Sequence of chain 1.A:
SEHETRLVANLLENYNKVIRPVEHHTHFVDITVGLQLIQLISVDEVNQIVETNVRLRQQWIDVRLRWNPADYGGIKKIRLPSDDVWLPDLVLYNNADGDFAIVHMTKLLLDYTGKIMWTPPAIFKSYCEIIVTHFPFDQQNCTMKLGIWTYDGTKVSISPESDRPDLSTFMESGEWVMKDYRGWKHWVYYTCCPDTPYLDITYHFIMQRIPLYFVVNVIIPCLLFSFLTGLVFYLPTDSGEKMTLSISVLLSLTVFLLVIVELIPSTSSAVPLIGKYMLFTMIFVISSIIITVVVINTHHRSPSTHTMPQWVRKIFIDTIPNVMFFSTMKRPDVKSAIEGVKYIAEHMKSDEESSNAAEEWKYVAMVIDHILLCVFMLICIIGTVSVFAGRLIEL

Binding-site contacts:
Ligand atom O20 contacts residue ALA268 of chain 1.B at 3.5 Å.
Ligand atom C19 contacts residue LEU265 of chain 1.B at 4.0 Å (hydrophobic).
Ligand atom N25 contacts residue VAL261 of chain 1.C at 3.7 Å.
Ligand atom C18 contacts residue VAL261 of chain 1.C at 4.2 Å (hydrophobic).
Ligand atom O8 contacts residue ILE256 of chain 1.E at 4.2 Å.
Ligand atom C19 contacts residue VAL269 of chain 1.B at 3.8 Å (hydrophobic).
Ligand atom O20 contacts residue LEU265 of chain 1.B at 2.6 Å (h-bond).
Ligand atom C34 contacts residue THR244 of chain 1.D at 3.8 Å.
Ligand atom C16 contacts residue LEU265 of chain 1.B at 3.7 Å (hydrophobic).
Ligand atom C10 contacts residue LEU251 of chain 1.D at 4.1 Å (hydrophobic).
Ligand atom C15 contacts residue LEU265 of chain 1.B at 3.7 Å (hydrophobic).
Ligand atom C22 contacts residue VAL269 of chain 1.B at 3.7 Å (hydrophobic).
Ligand atom O28 contacts residue LEU258 of chain 1.A at 3.3 Å.
Ligand atom C29 contacts residue VAL269 of chain 1.B at 3.9 Å (hydrophobic).
Ligand atom C35 contacts residue LEU251 of chain 1.D at 3.9 Å (hydrophobic).
Ligand atom C29 contacts residue LEU272 of chain 1.B at 3.3 Å (hydrophobic).
Ligand atom O20 contacts residue VAL269 of chain 1.B at 3.3 Å.
Ligand atom C16 contacts residue ALA258 of chain 1.C at 4.0 Å (hydrophobic).
Ligand atom C33 contacts residue SER254 of chain 1.C at 4.0 Å.
Ligand atom C36 contacts residue SER257 of chain 1.E at 3.6 Å.
Ligand atom C32 contacts residue SER248 of chain 1.D at 4.2 Å.
Ligand atom C37 contacts residue SER257 of chain 1.E at 3.7 Å.
Ligand atom C6 contacts residue LEU260 of chain 1.E at 3.4 Å (hydrophobic).
Ligand atom C24 contacts residue VAL261 of chain 1.C at 3.9 Å (hydrophobic).
Ligand atom O8 contacts residue SER257 of chain 1.E at 4.1 Å.
Ligand atom C21 contacts residue VAL269 of chain 1.B at 3.2 Å (hydrophobic).
Ligand atom O5 contacts residue LEU260 of chain 1.E at 3.7 Å.
Ligand atom C30 contacts residue VAL261 of chain 1.C at 3.4 Å (hydrophobic).
Ligand atom C27 contacts residue LEU258 of chain 1.A at 3.9 Å (hydrophobic).
Ligand atom C16 contacts residue LEU257 of chain 1.C at 4.2 Å (hydrophobic).
Ligand atom C36 contacts residue LEU251 of chain 1.D at 4.2 Å (hydrophobic).
Ligand atom C17 contacts residue LEU265 of chain 1.B at 3.8 Å (hydrophobic).
Ligand atom C2 contacts residue LEU257 of chain 1.C at 4.2 Å (hydrophobic).
Ligand atom C15 contacts residue LEU257 of chain 1.C at 4.2 Å (hydrophobic).
Ligand atom C7 contacts residue LEU251 of chain 1.A at 4.2 Å (hydrophobic).
Ligand atom O8 contacts residue LEU260 of chain 1.E at 3.1 Å.
Ligand atom C7 contacts residue SER248 of chain 1.A at 3.5 Å.
Ligand atom C18 contacts residue LEU265 of chain 1.B at 4.2 Å (hydrophobic).
Ligand atom O28 contacts residue LEU272 of chain 1.B at 3.7 Å.
Ligand atom C36 contacts residue SER248 of chain 1.D at 4.2 Å.

Sequence of chain 1.E:
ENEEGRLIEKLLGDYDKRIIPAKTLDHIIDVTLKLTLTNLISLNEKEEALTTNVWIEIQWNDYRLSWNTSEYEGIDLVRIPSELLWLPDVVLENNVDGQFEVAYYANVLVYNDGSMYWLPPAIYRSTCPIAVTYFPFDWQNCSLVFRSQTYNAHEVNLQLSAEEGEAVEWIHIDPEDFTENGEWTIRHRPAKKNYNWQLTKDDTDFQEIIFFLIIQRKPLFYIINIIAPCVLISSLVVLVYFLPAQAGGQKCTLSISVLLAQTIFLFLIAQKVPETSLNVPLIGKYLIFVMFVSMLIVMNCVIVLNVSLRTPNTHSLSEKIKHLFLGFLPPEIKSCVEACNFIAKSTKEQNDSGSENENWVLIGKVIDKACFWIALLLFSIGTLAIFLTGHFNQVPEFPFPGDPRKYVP

Sequence of chain 1.D:
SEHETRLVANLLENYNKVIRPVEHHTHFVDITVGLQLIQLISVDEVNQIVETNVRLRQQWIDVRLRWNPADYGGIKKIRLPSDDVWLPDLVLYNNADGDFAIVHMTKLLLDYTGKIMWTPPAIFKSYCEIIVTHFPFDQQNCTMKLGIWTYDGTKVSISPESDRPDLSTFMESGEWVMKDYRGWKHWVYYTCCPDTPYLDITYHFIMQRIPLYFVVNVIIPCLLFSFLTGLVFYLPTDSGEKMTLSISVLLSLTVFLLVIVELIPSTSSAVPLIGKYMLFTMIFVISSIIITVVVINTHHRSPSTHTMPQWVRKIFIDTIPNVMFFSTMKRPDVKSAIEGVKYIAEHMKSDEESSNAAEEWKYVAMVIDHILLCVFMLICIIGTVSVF

Sequence of chain 1.C:
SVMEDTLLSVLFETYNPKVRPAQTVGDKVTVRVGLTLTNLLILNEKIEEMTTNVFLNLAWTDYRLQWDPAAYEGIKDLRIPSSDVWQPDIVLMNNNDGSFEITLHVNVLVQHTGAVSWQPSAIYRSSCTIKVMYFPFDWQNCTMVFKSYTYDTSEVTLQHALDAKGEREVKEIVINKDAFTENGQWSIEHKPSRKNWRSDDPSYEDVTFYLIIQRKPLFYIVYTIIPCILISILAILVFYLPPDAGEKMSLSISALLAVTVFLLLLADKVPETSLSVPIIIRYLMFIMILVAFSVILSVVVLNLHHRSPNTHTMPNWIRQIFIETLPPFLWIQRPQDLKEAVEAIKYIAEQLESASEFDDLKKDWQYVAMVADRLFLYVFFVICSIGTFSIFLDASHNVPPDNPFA

A protein and the small-molecule ligand that binds it are described below.
Small molecule (SMILES): C=CC[N+]1([C@H]2C[C@H]3[C@@H]4CC[C@H]5C[C@H](O)[C@@H](N6CCOCC6)C[C@]5(C)[C@H]4CC[C@]3(C)[C@H]2OC(C)=O)CCCC1

Sequence of chain 1.B:
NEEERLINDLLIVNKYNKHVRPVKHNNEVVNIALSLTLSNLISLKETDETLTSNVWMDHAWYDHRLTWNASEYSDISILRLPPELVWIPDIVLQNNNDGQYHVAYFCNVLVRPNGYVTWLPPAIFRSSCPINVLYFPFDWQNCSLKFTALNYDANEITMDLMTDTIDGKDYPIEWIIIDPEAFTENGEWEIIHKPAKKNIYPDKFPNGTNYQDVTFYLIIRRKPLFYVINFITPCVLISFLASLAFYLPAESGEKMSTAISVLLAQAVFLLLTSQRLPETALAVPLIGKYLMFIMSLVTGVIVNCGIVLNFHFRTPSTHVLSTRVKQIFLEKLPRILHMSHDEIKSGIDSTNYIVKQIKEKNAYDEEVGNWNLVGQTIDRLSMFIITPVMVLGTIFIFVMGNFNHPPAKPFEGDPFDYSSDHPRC